Sequence of chain 1.A:
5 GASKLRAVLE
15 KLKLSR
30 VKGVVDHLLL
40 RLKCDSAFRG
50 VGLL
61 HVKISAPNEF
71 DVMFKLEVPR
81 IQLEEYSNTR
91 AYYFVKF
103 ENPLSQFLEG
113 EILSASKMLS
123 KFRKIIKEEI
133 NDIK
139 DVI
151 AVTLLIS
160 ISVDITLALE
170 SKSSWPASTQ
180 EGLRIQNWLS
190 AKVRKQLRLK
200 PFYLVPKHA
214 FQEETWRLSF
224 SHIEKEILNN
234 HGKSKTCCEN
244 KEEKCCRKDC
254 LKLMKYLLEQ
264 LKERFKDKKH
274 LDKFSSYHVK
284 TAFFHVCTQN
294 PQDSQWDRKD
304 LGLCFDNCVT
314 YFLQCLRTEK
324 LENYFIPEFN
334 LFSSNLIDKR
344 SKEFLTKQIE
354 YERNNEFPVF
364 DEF

This protein binds this small molecule.
Small molecule (SMILES): O=C(O)CCc1nn2c3ccccc3n(CC(=O)O)c2nc1=O

Binding-site contacts:
Ligand atom O1 contacts residue SER224 of chain 1.A at 3.9 Å.
Ligand atom C3 contacts residue TYR280 of chain 1.A at 3.3 Å (hydrophobic).
Ligand atom C2 contacts residue LEU334 of chain 1.A at 3.8 Å (hydrophobic).
Ligand atom O5 contacts residue ARG220 of chain 1.A at 3.1 Å (salt-bridge).
Ligand atom C3 contacts residue ARG220 of chain 1.A at 3.6 Å.
Ligand atom C5 contacts residue ASN326 of chain 1.A at 3.6 Å.
Ligand atom C7 contacts residue ARG220 of chain 1.A at 3.8 Å.
Ligand atom C6 contacts residue ARG220 of chain 1.A at 3.5 Å.
Ligand atom N2 contacts residue TYR280 of chain 1.A at 3.2 Å.
Ligand atom O2 contacts residue PHE223 of chain 1.A at 3.4 Å (h-bond).
Ligand atom O4 contacts residue LEU339 of chain 1.A at 3.6 Å.
Ligand atom C7 contacts residue LEU334 of chain 1.A at 3.5 Å (hydrophobic).
Ligand atom N1 contacts residue ARG220 of chain 1.A at 3.4 Å (salt-bridge).
Ligand atom C11 contacts residue TYR280 of chain 1.A at 3.5 Å (hydrophobic).
Ligand atom N1 contacts residue TYR280 of chain 1.A at 3.8 Å.
Ligand atom C4 contacts residue ARG220 of chain 1.A at 3.3 Å.
Ligand atom C14 contacts residue ARG220 of chain 1.A at 4.0 Å.
Ligand atom C4 contacts residue LEU221 of chain 1.A at 3.8 Å (hydrophobic).
Ligand atom N3 contacts residue TYR280 of chain 1.A at 3.3 Å.
Ligand atom C6 contacts residue PHE332 of chain 1.A at 3.5 Å (hydrophobic).
Ligand atom N2 contacts residue ARG220 of chain 1.A at 3.2 Å (salt-bridge).
Ligand atom C2 contacts residue TYR280 of chain 1.A at 3.9 Å (hydrophobic).
Ligand atom N4 contacts residue TYR280 of chain 1.A at 3.5 Å.
Ligand atom C8 contacts residue TYR280 of chain 1.A at 3.3 Å (hydrophobic).
Ligand atom C9 contacts residue TYR280 of chain 1.A at 3.5 Å (hydrophobic).
Ligand atom C4 contacts residue ASN326 of chain 1.A at 3.8 Å.
Ligand atom O3 contacts residue TYR280 of chain 1.A at 3.3 Å.
Ligand atom C7 contacts residue PHE332 of chain 1.A at 3.6 Å (hydrophobic).
Ligand atom C9 contacts residue ARG220 of chain 1.A at 3.9 Å.
Ligand atom C1 contacts residue ARG220 of chain 1.A at 3.2 Å.
Ligand atom C10 contacts residue TYR280 of chain 1.A at 3.7 Å (hydrophobic).
Ligand atom N4 contacts residue ARG220 of chain 1.A at 3.3 Å (salt-bridge).
Ligand atom C12 contacts residue SER222 of chain 1.A at 3.1 Å.
Ligand atom C1 contacts residue TYR280 of chain 1.A at 3.5 Å (hydrophobic).
Ligand atom O1 contacts residue SER222 of chain 1.A at 2.3 Å (h-bond).
Ligand atom O5 contacts residue TYR92 of chain 1.A at 3.8 Å.
Ligand atom C4 contacts residue TYR280 of chain 1.A at 3.8 Å (hydrophobic).
Ligand atom O2 contacts residue SER222 of chain 1.A at 3.3 Å (h-bond).
Ligand atom C2 contacts residue ARG220 of chain 1.A at 3.3 Å.
Ligand atom C5 contacts residue ARG220 of chain 1.A at 3.5 Å.